This protein binds this small molecule.
Small molecule (SMILES): C[C@H]1c2ccc(O)cc2O[C@@H](c2ccc(OCCN3CCCC3)cc2)[C@@H]1c1ccc(O)cc1

Sequence of chain 1.B:
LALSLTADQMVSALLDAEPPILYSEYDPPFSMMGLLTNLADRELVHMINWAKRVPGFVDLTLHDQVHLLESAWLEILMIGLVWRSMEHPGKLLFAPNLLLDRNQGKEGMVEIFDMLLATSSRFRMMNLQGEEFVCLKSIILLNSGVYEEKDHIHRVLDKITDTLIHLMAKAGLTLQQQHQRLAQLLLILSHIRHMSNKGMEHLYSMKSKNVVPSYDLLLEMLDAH

Binding-site contacts:
Ligand atom CBA contacts residue THR42 of chain 1.B at 3.6 Å.
Ligand atom CBB contacts residue ASP46 of chain 1.B at 3.4 Å.
Ligand atom OAS contacts residue ILE119 of chain 1.B at 3.0 Å.
Ligand atom CBF contacts residue ASP46 of chain 1.B at 3.5 Å.
Ligand atom CAO contacts residue HIS219 of chain 1.B at 3.8 Å.
Ligand atom OAG contacts residue GLU48 of chain 1.B at 2.9 Å (salt-bridge).
Ligand atom CBD contacts residue ASP46 of chain 1.B at 3.3 Å.
Ligand atom NBC contacts residue VAL228 of chain 1.B at 3.6 Å.
Ligand atom OAH contacts residue PHE99 of chain 1.B at 3.9 Å.
Ligand atom OAS contacts residue GLY216 of chain 1.B at 3.5 Å (h-bond).
Ligand atom CAD contacts residue ALA45 of chain 1.B at 3.7 Å (hydrophobic).
Ligand atom CBB contacts residue VAL228 of chain 1.B at 3.5 Å (hydrophobic).
Ligand atom CBG contacts residue ASP46 of chain 1.B at 3.5 Å.
Ligand atom OAG contacts residue ALA45 of chain 1.B at 3.7 Å.
Ligand atom CAF contacts residue PHE99 of chain 1.B at 3.6 Å (hydrophobic).
Ligand atom CAV contacts residue ALA45 of chain 1.B at 3.7 Å (hydrophobic).
Ligand atom CAK contacts residue PHE99 of chain 1.B at 3.6 Å (hydrophobic).
Ligand atom OAG contacts residue ARG89 of chain 1.B at 3.9 Å.
Ligand atom OAS contacts residue HIS219 of chain 1.B at 2.8 Å (h-bond).
Ligand atom CAX contacts residue THR42 of chain 1.B at 3.6 Å.
Ligand atom CBG contacts residue VAL228 of chain 1.B at 3.2 Å (hydrophobic).
Ligand atom CBD contacts residue ASN227 of chain 1.B at 3.9 Å.
Ligand atom CAN contacts residue GLY216 of chain 1.B at 3.8 Å.
Ligand atom CBG contacts residue TRP78 of chain 1.B at 3.6 Å (hydrophobic).
Ligand atom CBF contacts residue VAL228 of chain 1.B at 3.9 Å (hydrophobic).
Ligand atom OAH contacts residue LEU41 of chain 1.B at 3.3 Å.
Ligand atom CAU contacts residue ALA45 of chain 1.B at 3.7 Å (hydrophobic).
Ligand atom CBE contacts residue ASP46 of chain 1.B at 3.6 Å.
Ligand atom CAB contacts residue ARG89 of chain 1.B at 3.9 Å.
Ligand atom CAB contacts residue GLU48 of chain 1.B at 3.6 Å.
Ligand atom OAG contacts residue LEU44 of chain 1.B at 3.7 Å.
Ligand atom CAD contacts residue LEU41 of chain 1.B at 3.6 Å (hydrophobic).
Ligand atom NBC contacts residue ASP46 of chain 1.B at 2.8 Å (salt-bridge).
Ligand atom CBE contacts residue VAL228 of chain 1.B at 3.8 Å (hydrophobic).
Ligand atom CAE contacts residue PHE99 of chain 1.B at 3.8 Å (hydrophobic).
Ligand atom CBE contacts residue PRO230 of chain 1.B at 3.9 Å (hydrophobic).
Ligand atom CBA contacts residue ASP46 of chain 1.B at 3.8 Å.
Ligand atom CAC contacts residue GLU48 of chain 1.B at 3.7 Å.
Ligand atom CAR contacts residue MET83 of chain 1.B at 3.9 Å (hydrophobic).
Ligand atom CBD contacts residue VAL228 of chain 1.B at 3.6 Å (hydrophobic).